Binding-site contacts:
Ligand atom C5 contacts residue ASN165 of chain 1.C at 3.7 Å.
Ligand atom C7 contacts residue GLN161 of chain 1.C at 3.7 Å.
Ligand atom O5 contacts residue THR131 of chain 1.C at 3.9 Å.
Ligand atom C2 contacts residue ASN165 of chain 1.C at 2.5 Å.
Ligand atom C5 contacts residue ASN165 of chain 1.C at 3.9 Å.
Ligand atom C4 contacts residue SER114 of chain 1.C at 3.6 Å.
Ligand atom O7 contacts residue GLY130 of chain 1.C at 3.3 Å.
Ligand atom C1 contacts residue ASN165 of chain 1.C at 1.4 Å.
Ligand atom C6 contacts residue PHE128 of chain 1.C at 4.0 Å (hydrophobic).
Ligand atom O3 contacts residue GLU113 of chain 1.C at 3.9 Å.
Ligand atom O7 contacts residue ASN165 of chain 1.C at 2.8 Å (h-bond).
Ligand atom C6 contacts residue GLY130 of chain 1.C at 3.6 Å.
Ligand atom O6 contacts residue THR131 of chain 1.C at 4.2 Å.
Ligand atom N2 contacts residue ASN165 of chain 1.C at 2.9 Å (h-bond).
Ligand atom C3 contacts residue SER114 of chain 1.C at 3.9 Å.
Ligand atom O4 contacts residue SER114 of chain 1.C at 2.9 Å (h-bond).
Ligand atom O4 contacts residue THR131 of chain 1.C at 3.9 Å.
Ligand atom C5 contacts residue GLY130 of chain 1.C at 3.9 Å.
Ligand atom O5 contacts residue GLY130 of chain 1.C at 3.4 Å (h-bond).
Ligand atom C3 contacts residue THR131 of chain 1.C at 3.8 Å.
Ligand atom O7 contacts residue TRP129 of chain 1.C at 4.3 Å.
Ligand atom C3 contacts residue ASN165 of chain 1.C at 3.8 Å.
Ligand atom C7 contacts residue ASN165 of chain 1.C at 3.0 Å.
Ligand atom C7 contacts residue GLY130 of chain 1.C at 3.8 Å.
Ligand atom C3 contacts residue GLY130 of chain 1.C at 4.0 Å.
Ligand atom O4 contacts residue TRP129 of chain 1.C at 3.8 Å.
Ligand atom C4 contacts residue ASN165 of chain 1.C at 4.3 Å.
Ligand atom C5 contacts residue GLY130 of chain 1.C at 4.1 Å.
Ligand atom O3 contacts residue SER114 of chain 1.C at 3.0 Å (h-bond).
Ligand atom C8 contacts residue GLN161 of chain 1.C at 3.5 Å.
Ligand atom C4 contacts residue GLY130 of chain 1.C at 4.1 Å.
Ligand atom O3 contacts residue GLN161 of chain 1.C at 3.9 Å.
Ligand atom O3 contacts residue THR131 of chain 1.C at 3.7 Å.
Ligand atom C3 contacts residue GLN161 of chain 1.C at 3.8 Å.
Ligand atom C6 contacts residue LEU164 of chain 1.C at 4.0 Å (hydrophobic).
Ligand atom N2 contacts residue GLN161 of chain 1.C at 3.0 Å (h-bond).
Ligand atom O4 contacts residue GLY130 of chain 1.C at 3.6 Å.
Ligand atom C8 contacts residue TRP129 of chain 1.C at 3.9 Å (hydrophobic).
Ligand atom C2 contacts residue GLN161 of chain 1.C at 3.9 Å.
Ligand atom O5 contacts residue ASN165 of chain 1.C at 2.4 Å (h-bond).

Sequence of chain 1.C:
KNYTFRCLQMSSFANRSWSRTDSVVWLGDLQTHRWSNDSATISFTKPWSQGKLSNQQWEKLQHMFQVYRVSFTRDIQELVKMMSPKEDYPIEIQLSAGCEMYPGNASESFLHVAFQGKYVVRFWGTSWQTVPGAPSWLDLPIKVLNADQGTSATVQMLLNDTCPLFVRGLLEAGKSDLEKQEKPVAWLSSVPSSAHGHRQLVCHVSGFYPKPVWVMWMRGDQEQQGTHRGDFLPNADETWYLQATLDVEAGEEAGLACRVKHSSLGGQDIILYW

This small molecule binds to this protein.
Small molecule (SMILES): CC(=O)N[C@H]1[C@H](O[C@H]2[C@H](O)[C@@H](NC(C)=O)CO[C@@H]2CO[C@@H]2O[C@@H](C)[C@@H](O)[C@@H](O)[C@@H]2O)O[C@H](CO)[C@@H](O[C@@H]2O[C@H](CO)[C@@H](O)[C@H](O)[C@@H]2O)[C@@H]1O